Binding-site contacts:
Ligand atom C7 contacts residue GLU281 of chain 1.B at 3.6 Å.
Ligand atom C4 contacts residue ASN282 of chain 1.B at 4.2 Å.
Ligand atom O7 contacts residue ASN282 of chain 1.B at 4.5 Å.
Ligand atom C3 contacts residue ASN282 of chain 1.B at 3.8 Å.
Ligand atom O5 contacts residue ASN282 of chain 1.B at 2.4 Å (h-bond).
Ligand atom C8 contacts residue ASN282 of chain 1.B at 3.8 Å.
Ligand atom O7 contacts residue GLU281 of chain 1.B at 3.1 Å.
Ligand atom C2 contacts residue ASN282 of chain 1.B at 2.5 Å.
Ligand atom C5 contacts residue ASN282 of chain 1.B at 3.7 Å.
Ligand atom C1 contacts residue ASN282 of chain 1.B at 1.4 Å.
Ligand atom N2 contacts residue GLU281 of chain 1.B at 3.3 Å.
Ligand atom C7 contacts residue ASN282 of chain 1.B at 3.6 Å.
Ligand atom C2 contacts residue GLU281 of chain 1.B at 4.2 Å.
Ligand atom N2 contacts residue ASN282 of chain 1.B at 3.0 Å (h-bond).

Sequence of chain 1.B:
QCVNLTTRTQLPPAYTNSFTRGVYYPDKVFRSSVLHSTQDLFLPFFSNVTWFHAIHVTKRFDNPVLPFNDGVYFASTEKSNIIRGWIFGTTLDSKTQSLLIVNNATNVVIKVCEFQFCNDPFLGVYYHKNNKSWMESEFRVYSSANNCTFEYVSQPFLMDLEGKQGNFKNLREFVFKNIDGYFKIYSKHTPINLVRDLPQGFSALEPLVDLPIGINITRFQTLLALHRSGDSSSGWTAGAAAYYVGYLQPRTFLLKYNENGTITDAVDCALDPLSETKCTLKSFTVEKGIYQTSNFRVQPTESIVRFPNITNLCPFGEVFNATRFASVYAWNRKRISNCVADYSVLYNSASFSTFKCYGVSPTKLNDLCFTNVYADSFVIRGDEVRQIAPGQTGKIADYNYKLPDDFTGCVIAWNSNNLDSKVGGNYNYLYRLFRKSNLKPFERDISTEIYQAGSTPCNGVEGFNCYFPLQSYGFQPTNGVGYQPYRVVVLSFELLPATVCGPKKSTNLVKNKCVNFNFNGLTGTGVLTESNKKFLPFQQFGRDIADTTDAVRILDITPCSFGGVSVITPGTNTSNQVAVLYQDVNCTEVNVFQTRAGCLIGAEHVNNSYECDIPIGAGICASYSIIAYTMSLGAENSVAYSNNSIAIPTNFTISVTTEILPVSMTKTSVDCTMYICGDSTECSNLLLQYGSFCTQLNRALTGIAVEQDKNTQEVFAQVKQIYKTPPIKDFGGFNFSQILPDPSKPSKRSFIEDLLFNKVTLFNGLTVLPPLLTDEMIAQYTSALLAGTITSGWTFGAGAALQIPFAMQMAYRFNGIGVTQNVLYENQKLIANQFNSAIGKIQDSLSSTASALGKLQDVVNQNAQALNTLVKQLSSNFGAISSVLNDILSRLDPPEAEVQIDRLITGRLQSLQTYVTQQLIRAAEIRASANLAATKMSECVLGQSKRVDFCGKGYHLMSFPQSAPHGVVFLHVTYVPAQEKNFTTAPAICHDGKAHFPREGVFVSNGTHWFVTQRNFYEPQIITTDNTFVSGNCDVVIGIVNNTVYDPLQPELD

A protein and the small-molecule ligand that binds it are described below.
Small molecule (SMILES): CC(=O)N[C@@H]1[C@@H](O)[C@H](O)[C@@H](CO)O[C@H]1O